A small-molecule ligand and the protein it binds are described below.
Small molecule (SMILES): CC(=O)N[C@@H]1[C@@H](O)[C@H](O)[C@@H](CO)O[C@H]1O

Binding-site contacts:
Ligand atom N2 contacts residue GLN307 of chain 1.A at 4.3 Å.
Ligand atom C7 contacts residue GLU294 of chain 1.A at 4.4 Å.
Ligand atom N2 contacts residue GLU294 of chain 1.A at 4.3 Å.
Ligand atom C5 contacts residue ASN304 of chain 1.A at 3.7 Å.
Ligand atom O5 contacts residue ASN304 of chain 1.A at 2.4 Å (h-bond).
Ligand atom N2 contacts residue ASN304 of chain 1.A at 2.9 Å (h-bond).
Ligand atom C1 contacts residue ASN304 of chain 1.A at 1.4 Å.
Ligand atom C4 contacts residue ASN304 of chain 1.A at 4.2 Å.
Ligand atom C7 contacts residue ASN304 of chain 1.A at 3.8 Å.
Ligand atom C2 contacts residue ASN304 of chain 1.A at 2.4 Å.
Ligand atom C3 contacts residue ASN304 of chain 1.A at 3.8 Å.
Ligand atom C8 contacts residue LYS291 of chain 1.A at 3.3 Å.
Ligand atom O7 contacts residue ASN304 of chain 1.A at 4.2 Å.
Ligand atom C8 contacts residue GLU294 of chain 1.A at 4.2 Å.

Sequence of chain 1.A:
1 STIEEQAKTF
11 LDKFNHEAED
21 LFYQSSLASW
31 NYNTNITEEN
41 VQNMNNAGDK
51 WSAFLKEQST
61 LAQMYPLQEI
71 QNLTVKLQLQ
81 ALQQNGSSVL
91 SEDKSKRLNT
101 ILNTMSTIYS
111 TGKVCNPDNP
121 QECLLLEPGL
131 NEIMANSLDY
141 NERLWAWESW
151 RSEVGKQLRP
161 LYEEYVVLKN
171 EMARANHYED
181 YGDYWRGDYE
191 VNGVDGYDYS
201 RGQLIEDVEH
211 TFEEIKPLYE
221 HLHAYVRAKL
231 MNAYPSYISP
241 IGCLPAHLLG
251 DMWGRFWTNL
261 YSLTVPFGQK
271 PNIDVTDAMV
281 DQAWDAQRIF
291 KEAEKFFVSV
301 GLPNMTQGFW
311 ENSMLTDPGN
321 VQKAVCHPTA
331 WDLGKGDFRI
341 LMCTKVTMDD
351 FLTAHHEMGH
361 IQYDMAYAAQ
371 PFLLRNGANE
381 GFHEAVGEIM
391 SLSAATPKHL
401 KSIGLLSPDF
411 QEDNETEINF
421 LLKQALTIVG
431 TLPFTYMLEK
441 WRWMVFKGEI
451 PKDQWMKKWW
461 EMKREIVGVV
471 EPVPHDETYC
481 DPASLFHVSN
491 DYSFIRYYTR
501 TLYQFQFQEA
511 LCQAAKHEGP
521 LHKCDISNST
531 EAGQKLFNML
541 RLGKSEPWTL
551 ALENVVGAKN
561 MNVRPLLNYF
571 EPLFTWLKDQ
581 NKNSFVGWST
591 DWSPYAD